Binding-site contacts:
Ligand atom O5 contacts residue SER23 of chain 1.C at 3.0 Å (h-bond).
Ligand atom O3 contacts residue ASP104 of chain 1.C at 3.0 Å (salt-bridge).
Ligand atom O4 contacts residue ASP96 of chain 1.C at 2.6 Å (salt-bridge).
Ligand atom O7A contacts residue DLE2 of chain 1.D at 3.3 Å (h-bond).
Ligand atom O5 contacts residue DLE1 of chain 1.D at 3.4 Å (h-bond).
Ligand atom O7A contacts residue DAL4 of chain 1.D at 2.8 Å (h-bond).
Ligand atom O5 contacts residue SER22 of chain 1.C at 3.3 Å (h-bond).
Ligand atom O2 contacts residue SER22 of chain 1.C at 3.2 Å.
Ligand atom O2 contacts residue ASN21 of chain 1.C at 2.9 Å (h-bond).
Ligand atom O4 contacts residue CA1 of chain 1.N at 2.5 Å.
Ligand atom C5 contacts residue DLE1 of chain 1.D at 3.1 Å.
Ligand atom C4 contacts residue CA1 of chain 1.N at 3.3 Å.
Ligand atom O3 contacts residue ASP101 of chain 1.C at 2.9 Å (salt-bridge).
Ligand atom C5 contacts residue SER22 of chain 1.C at 3.4 Å.
Ligand atom C1 contacts residue SER23 of chain 1.C at 3.8 Å.
Ligand atom C6 contacts residue DLE1 of chain 1.D at 2.4 Å.
Ligand atom O7A contacts residue DLE1 of chain 1.D at 2.2 Å (h-bond).
Ligand atom O4 contacts residue GLY97 of chain 1.C at 4.1 Å.
Ligand atom C5 contacts residue SER23 of chain 1.C at 4.1 Å.
Ligand atom C7 contacts residue DLY3 of chain 1.D at 3.9 Å.
Ligand atom O3 contacts residue ASP99 of chain 1.C at 2.5 Å (salt-bridge).
Ligand atom C3 contacts residue ASP99 of chain 1.C at 3.1 Å.
Ligand atom C4 contacts residue ASP104 of chain 1.C at 3.3 Å.
Ligand atom C7 contacts residue DLE2 of chain 1.D at 3.2 Å.
Ligand atom O2 contacts residue ASP104 of chain 1.C at 4.0 Å.
Ligand atom C7 contacts residue DAL4 of chain 1.D at 4.0 Å.
Ligand atom O4 contacts residue ASP99 of chain 1.C at 3.5 Å (salt-bridge).
Ligand atom C7 contacts residue DLE1 of chain 1.D at 1.3 Å.
Ligand atom C3 contacts residue ASP104 of chain 1.C at 3.8 Å.
Ligand atom C5 contacts residue ASP96 of chain 1.C at 3.8 Å.
Ligand atom C2 contacts residue ASP99 of chain 1.C at 3.9 Å.
Ligand atom C1M contacts residue SER23 of chain 1.C at 3.4 Å.
Ligand atom C1M contacts residue THR45 of chain 1.C at 4.0 Å.
Ligand atom O7A contacts residue DLY3 of chain 1.D at 3.2 Å (h-bond).
Ligand atom O3 contacts residue CA1 of chain 1.N at 2.5 Å.
Ligand atom O4 contacts residue GLU95 of chain 1.C at 3.4 Å (salt-bridge).
Ligand atom C4 contacts residue SER22 of chain 1.C at 3.5 Å.
Ligand atom O4 contacts residue ASP104 of chain 1.C at 3.4 Å (salt-bridge).
Ligand atom C3 contacts residue CA1 of chain 1.N at 3.4 Å.
Ligand atom C4 contacts residue ASP96 of chain 1.C at 3.5 Å.

Sequence of chain 1.C:
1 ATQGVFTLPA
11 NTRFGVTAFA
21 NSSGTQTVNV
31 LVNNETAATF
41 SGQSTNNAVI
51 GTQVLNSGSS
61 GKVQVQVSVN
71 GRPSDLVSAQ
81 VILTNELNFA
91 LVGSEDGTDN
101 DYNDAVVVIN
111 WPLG

This small molecule binds to this protein.
Small molecule (SMILES): C[C@@H]1O[C@@H](CC(=O)O)[C@@H](O)[C@H](O)[C@@H]1O